Sequence of chain 1.B:
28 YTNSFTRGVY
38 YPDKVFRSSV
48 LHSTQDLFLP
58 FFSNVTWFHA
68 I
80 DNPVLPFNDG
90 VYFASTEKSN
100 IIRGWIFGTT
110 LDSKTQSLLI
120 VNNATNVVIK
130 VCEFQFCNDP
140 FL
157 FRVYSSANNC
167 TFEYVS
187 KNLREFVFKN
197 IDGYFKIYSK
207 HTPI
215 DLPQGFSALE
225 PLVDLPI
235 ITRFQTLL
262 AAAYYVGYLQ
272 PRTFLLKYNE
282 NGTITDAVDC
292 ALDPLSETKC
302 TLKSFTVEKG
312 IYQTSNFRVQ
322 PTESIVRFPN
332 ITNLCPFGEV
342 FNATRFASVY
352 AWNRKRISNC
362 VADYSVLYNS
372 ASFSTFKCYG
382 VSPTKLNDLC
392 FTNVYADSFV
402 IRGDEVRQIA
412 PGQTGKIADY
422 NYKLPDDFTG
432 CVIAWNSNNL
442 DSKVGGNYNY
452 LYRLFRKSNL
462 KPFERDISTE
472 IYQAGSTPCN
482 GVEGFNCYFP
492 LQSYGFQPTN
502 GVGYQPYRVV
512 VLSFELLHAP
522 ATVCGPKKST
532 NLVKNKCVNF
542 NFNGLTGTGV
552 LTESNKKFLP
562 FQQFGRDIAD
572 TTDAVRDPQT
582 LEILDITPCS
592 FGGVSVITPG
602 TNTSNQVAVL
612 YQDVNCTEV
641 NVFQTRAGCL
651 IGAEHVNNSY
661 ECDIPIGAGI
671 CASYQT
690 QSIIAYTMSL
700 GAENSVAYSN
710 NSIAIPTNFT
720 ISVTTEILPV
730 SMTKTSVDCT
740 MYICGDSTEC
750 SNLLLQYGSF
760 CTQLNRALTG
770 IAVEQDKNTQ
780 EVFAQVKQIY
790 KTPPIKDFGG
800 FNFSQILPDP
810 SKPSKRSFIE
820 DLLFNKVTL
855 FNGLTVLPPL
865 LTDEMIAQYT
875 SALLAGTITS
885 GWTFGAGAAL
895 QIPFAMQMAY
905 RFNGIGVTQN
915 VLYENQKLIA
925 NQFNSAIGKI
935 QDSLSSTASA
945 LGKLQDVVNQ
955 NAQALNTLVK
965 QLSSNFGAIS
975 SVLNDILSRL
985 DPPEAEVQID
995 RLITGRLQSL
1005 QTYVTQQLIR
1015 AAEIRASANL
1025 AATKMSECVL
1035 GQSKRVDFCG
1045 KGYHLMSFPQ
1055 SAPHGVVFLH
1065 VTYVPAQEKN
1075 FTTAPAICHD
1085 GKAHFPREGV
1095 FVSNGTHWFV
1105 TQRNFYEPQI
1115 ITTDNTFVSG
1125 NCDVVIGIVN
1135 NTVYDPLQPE

The protein below binds the small molecule below.
Small molecule (SMILES): CC(=O)N[C@@H]1[C@@H](O)[C@H](O)[C@@H](CO)O[C@H]1O

Binding-site contacts:
Ligand atom O5 contacts residue ASN1134 of chain 1.B at 2.3 Å (h-bond).
Ligand atom C8 contacts residue ASN1134 of chain 1.B at 4.5 Å.
Ligand atom C7 contacts residue ASN1134 of chain 1.B at 3.2 Å.
Ligand atom C4 contacts residue ASN1134 of chain 1.B at 4.2 Å.
Ligand atom C1 contacts residue ASN1134 of chain 1.B at 1.4 Å.
Ligand atom C3 contacts residue ASN1134 of chain 1.B at 3.8 Å.
Ligand atom C2 contacts residue ASN1134 of chain 1.B at 2.5 Å.
Ligand atom N2 contacts residue ASN1134 of chain 1.B at 3.0 Å (h-bond).
Ligand atom C5 contacts residue ASN1134 of chain 1.B at 3.6 Å.
Ligand atom O6 contacts residue ASN1134 of chain 1.B at 4.4 Å.
Ligand atom O7 contacts residue ASN1134 of chain 1.B at 3.0 Å (h-bond).